Binding-site contacts:
Ligand atom CL contacts residue TRP189 of chain 1.A at 4.0 Å.
Ligand atom C2 contacts residue TRP189 of chain 1.A at 3.2 Å (hydrophobic).
Ligand atom CL contacts residue ARG53 of chain 1.B at 4.2 Å.
Ligand atom O1A contacts residue TRP189 of chain 1.A at 3.3 Å (h-bond).
Ligand atom CL contacts residue ASN187 of chain 1.A at 3.5 Å.
Ligand atom O1B contacts residue ARG51 of chain 1.A at 4.2 Å.
Ligand atom C2 contacts residue ASN187 of chain 1.A at 4.0 Å.
Ligand atom O1A contacts residue ASN187 of chain 1.A at 3.7 Å.
Ligand atom O1A contacts residue ARG51 of chain 1.A at 3.6 Å.
Ligand atom C1 contacts residue LEU55 of chain 1.A at 4.3 Å (hydrophobic).
Ligand atom C3 contacts residue TRP189 of chain 1.A at 3.8 Å (hydrophobic).
Ligand atom O1A contacts residue LEU55 of chain 1.A at 3.1 Å.
Ligand atom O1B contacts residue ASN187 of chain 1.A at 2.9 Å (h-bond).
Ligand atom C3 contacts residue GLU56 of chain 1.B at 3.3 Å.
Ligand atom C2 contacts residue ARG53 of chain 1.B at 4.4 Å.
Ligand atom C1 contacts residue ARG51 of chain 1.A at 4.4 Å.
Ligand atom CL contacts residue ALA188 of chain 1.A at 3.3 Å.
Ligand atom C1 contacts residue ASN187 of chain 1.A at 3.2 Å.
Ligand atom CL contacts residue SER186 of chain 1.A at 4.1 Å.
Ligand atom C1 contacts residue TRP189 of chain 1.A at 3.5 Å (hydrophobic).
Ligand atom C3 contacts residue ARG53 of chain 1.B at 3.5 Å.

The protein below binds the small molecule below.
Small molecule (SMILES): C[C@H](Cl)C(=O)O

Sequence of chain 1.A:
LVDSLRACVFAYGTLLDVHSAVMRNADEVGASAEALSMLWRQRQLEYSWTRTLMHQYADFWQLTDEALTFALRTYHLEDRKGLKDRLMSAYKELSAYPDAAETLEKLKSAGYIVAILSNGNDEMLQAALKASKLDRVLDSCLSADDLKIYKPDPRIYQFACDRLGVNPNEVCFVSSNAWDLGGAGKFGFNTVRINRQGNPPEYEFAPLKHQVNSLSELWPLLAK

Sequence of chain 1.B:
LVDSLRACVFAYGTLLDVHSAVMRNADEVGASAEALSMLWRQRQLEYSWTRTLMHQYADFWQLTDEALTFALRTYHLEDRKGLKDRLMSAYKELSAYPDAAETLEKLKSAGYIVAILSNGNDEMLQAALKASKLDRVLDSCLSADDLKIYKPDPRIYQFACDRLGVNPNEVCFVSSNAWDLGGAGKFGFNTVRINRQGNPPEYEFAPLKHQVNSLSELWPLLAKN